Sequence of chain 1.C:
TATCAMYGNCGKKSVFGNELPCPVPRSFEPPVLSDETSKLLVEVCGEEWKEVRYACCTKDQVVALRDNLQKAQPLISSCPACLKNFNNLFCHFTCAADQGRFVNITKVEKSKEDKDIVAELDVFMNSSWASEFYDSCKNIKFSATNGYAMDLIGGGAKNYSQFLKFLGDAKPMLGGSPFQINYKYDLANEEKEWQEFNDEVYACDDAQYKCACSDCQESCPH

This protein binds this small molecule.
Small molecule (SMILES): CC(=O)N[C@H]1[C@H](O[C@H]2[C@H](O)[C@@H](NC(C)=O)CO[C@@H]2CO)O[C@H](CO)[C@@H](O[C@@H]2O[C@H](CO[C@H]3O[C@H](CO)[C@@H](O)[C@H](O)[C@@H]3O)[C@@H](O)[C@H](O[C@H]3O[C@H](CO)[C@@H](O)[C@H](O)[C@@H]3O)[C@@H]2O)[C@@H]1O

Binding-site contacts:
Ligand atom O3 contacts residue SO41 of chain 1.VA at 3.8 Å.
Ligand atom O5 contacts residue SER147 of chain 1.C at 4.5 Å.
Ligand atom C1 contacts residue SO41 of chain 1.VA at 3.3 Å.
Ligand atom C5 contacts residue SO41 of chain 1.VA at 4.3 Å.
Ligand atom C8 contacts residue ASN208 of chain 1.C at 4.2 Å.
Ligand atom O5 contacts residue ASN145 of chain 1.C at 2.4 Å (h-bond).
Ligand atom O6 contacts residue SER147 of chain 1.C at 4.4 Å.
Ligand atom C8 contacts residue GLU215 of chain 1.C at 3.5 Å.
Ligand atom C1 contacts residue ASN145 of chain 1.C at 1.4 Å.
Ligand atom C7 contacts residue ASN145 of chain 1.C at 3.7 Å.
Ligand atom O6 contacts residue ASN145 of chain 1.C at 4.3 Å.
Ligand atom C2 contacts residue ASN145 of chain 1.C at 2.5 Å.
Ligand atom C4 contacts residue ASN145 of chain 1.C at 4.3 Å.
Ligand atom O6 contacts residue ASN217 of chain 1.C at 3.8 Å.
Ligand atom N2 contacts residue GLU215 of chain 1.C at 4.2 Å.
Ligand atom C5 contacts residue SER147 of chain 1.C at 4.4 Å.
Ligand atom C7 contacts residue GLU215 of chain 1.C at 3.8 Å.
Ligand atom O7 contacts residue GLU215 of chain 1.C at 4.2 Å.
Ligand atom N2 contacts residue ASN145 of chain 1.C at 2.9 Å (h-bond).
Ligand atom C2 contacts residue SO41 of chain 1.VA at 3.7 Å.
Ligand atom O5 contacts residue SO41 of chain 1.VA at 4.3 Å.
Ligand atom C3 contacts residue ASN145 of chain 1.C at 3.8 Å.
Ligand atom C8 contacts residue SO41 of chain 1.VA at 3.4 Å.
Ligand atom C5 contacts residue ASN217 of chain 1.C at 3.9 Å.
Ligand atom C3 contacts residue SO41 of chain 1.VA at 3.5 Å.
Ligand atom C7 contacts residue SO41 of chain 1.VA at 3.7 Å.
Ligand atom C5 contacts residue ASN145 of chain 1.C at 3.7 Å.
Ligand atom C6 contacts residue ASN217 of chain 1.C at 3.8 Å.
Ligand atom O5 contacts residue ASN217 of chain 1.C at 2.8 Å (h-bond).
Ligand atom C8 contacts residue ZN1 of chain 1.ZA at 3.8 Å.
Ligand atom C1 contacts residue SER147 of chain 1.C at 4.4 Å.
Ligand atom N2 contacts residue SO41 of chain 1.VA at 3.0 Å (h-bond).
Ligand atom O7 contacts residue ASN145 of chain 1.C at 4.0 Å.
Ligand atom C1 contacts residue ASN217 of chain 1.C at 3.7 Å.